Sequence of chain 1.F:
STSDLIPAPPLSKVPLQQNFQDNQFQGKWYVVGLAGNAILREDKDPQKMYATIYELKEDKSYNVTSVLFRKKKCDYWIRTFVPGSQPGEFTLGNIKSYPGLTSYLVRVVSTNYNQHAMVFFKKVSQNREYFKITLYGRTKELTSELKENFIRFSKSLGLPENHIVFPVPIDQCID

This protein binds this small molecule.
Small molecule (SMILES): O=C(NCCCN(CCCCN(CCCNC(=O)c1cccc(=O)n1O)C(=O)c1cccc(=O)n1O)C(=O)c1cccc(=O)n1O)c1cccc(=O)n1O

Binding-site contacts:
Ligand atom N35 contacts residue AM1 of chain 1.Z at 3.3 Å.
Ligand atom C26 contacts residue LYS127 of chain 1.F at 3.4 Å.
Ligand atom O9 contacts residue TYR108 of chain 1.F at 2.6 Å (h-bond).
Ligand atom C41 contacts residue TRP81 of chain 1.F at 3.5 Å (hydrophobic).
Ligand atom C5 contacts residue TYR108 of chain 1.F at 3.7 Å (hydrophobic).
Ligand atom O10 contacts residue AM1 of chain 1.Z at 2.4 Å.
Ligand atom C38 contacts residue TYR54 of chain 1.F at 3.6 Å (hydrophobic).
Ligand atom N45 contacts residue AM1 of chain 1.Z at 3.4 Å.
Ligand atom C12 contacts residue ILE43 of chain 1.F at 3.5 Å (hydrophobic).
Ligand atom O9 contacts residue AM1 of chain 1.Z at 2.6 Å.
Ligand atom O49 contacts residue AM1 of chain 1.Z at 2.7 Å.
Ligand atom O46 contacts residue AM1 of chain 1.Z at 2.7 Å.
Ligand atom C33 contacts residue TRP81 of chain 1.F at 3.6 Å (hydrophobic).
Ligand atom N27 contacts residue AM1 of chain 1.Z at 3.3 Å.
Ligand atom C25 contacts residue LYS127 of chain 1.F at 3.4 Å.
Ligand atom O10 contacts residue LYS136 of chain 1.F at 3.3 Å (salt-bridge).
Ligand atom C26 contacts residue AM1 of chain 1.Z at 3.4 Å.
Ligand atom C37 contacts residue TRP81 of chain 1.F at 3.5 Å (hydrophobic).
Ligand atom C36 contacts residue AM1 of chain 1.Z at 3.2 Å.
Ligand atom N3 contacts residue LYS136 of chain 1.F at 3.6 Å.
Ligand atom O48 contacts residue AM1 of chain 1.Z at 2.4 Å.
Ligand atom O47 contacts residue LYS136 of chain 1.F at 3.1 Å (salt-bridge).
Ligand atom C4 contacts residue AM1 of chain 1.Z at 3.1 Å.
Ligand atom C40 contacts residue TRP81 of chain 1.F at 3.4 Å (hydrophobic).
Ligand atom O49 contacts residue LYS127 of chain 1.F at 2.8 Å (salt-bridge).
Ligand atom O50 contacts residue TRP81 of chain 1.F at 3.6 Å.
Ligand atom C44 contacts residue TRP81 of chain 1.F at 3.5 Å (hydrophobic).
Ligand atom N3 contacts residue AM1 of chain 1.Z at 3.0 Å.
Ligand atom C42 contacts residue TYR102 of chain 1.F at 3.6 Å (hydrophobic).
Ligand atom C44 contacts residue AM1 of chain 1.Z at 3.4 Å.
Ligand atom O51 contacts residue AM1 of chain 1.Z at 2.7 Å.
Ligand atom O50 contacts residue AM1 of chain 1.Z at 2.6 Å.
Ligand atom N45 contacts residue TRP81 of chain 1.F at 3.4 Å.
Ligand atom O47 contacts residue AM1 of chain 1.Z at 2.4 Å.
Ligand atom O51 contacts residue LYS127 of chain 1.F at 3.3 Å (salt-bridge).
Ligand atom C4 contacts residue TYR108 of chain 1.F at 3.5 Å (hydrophobic).
Ligand atom C38 contacts residue SER70 of chain 1.F at 3.6 Å.
Ligand atom C39 contacts residue TYR54 of chain 1.F at 3.6 Å (hydrophobic).
Ligand atom O51 contacts residue TYR108 of chain 1.F at 3.6 Å.
Ligand atom C36 contacts residue LYS136 of chain 1.F at 3.4 Å.